Sequence of chain 1.D:
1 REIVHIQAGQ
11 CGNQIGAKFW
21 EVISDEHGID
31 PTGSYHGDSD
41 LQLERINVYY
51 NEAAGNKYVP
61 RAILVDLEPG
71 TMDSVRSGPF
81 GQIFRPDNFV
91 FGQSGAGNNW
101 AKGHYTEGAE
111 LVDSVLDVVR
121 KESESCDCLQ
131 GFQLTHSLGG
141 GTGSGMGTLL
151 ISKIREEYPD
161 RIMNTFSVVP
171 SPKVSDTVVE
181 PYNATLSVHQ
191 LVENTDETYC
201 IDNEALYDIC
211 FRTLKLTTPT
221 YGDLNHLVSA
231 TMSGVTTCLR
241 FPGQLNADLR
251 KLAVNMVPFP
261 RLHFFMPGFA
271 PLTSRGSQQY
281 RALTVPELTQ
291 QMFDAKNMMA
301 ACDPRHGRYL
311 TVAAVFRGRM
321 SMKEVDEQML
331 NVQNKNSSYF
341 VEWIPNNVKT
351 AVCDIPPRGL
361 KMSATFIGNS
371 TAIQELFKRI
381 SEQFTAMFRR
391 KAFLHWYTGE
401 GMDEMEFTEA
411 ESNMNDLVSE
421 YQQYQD

Sequence of chain 1.G:
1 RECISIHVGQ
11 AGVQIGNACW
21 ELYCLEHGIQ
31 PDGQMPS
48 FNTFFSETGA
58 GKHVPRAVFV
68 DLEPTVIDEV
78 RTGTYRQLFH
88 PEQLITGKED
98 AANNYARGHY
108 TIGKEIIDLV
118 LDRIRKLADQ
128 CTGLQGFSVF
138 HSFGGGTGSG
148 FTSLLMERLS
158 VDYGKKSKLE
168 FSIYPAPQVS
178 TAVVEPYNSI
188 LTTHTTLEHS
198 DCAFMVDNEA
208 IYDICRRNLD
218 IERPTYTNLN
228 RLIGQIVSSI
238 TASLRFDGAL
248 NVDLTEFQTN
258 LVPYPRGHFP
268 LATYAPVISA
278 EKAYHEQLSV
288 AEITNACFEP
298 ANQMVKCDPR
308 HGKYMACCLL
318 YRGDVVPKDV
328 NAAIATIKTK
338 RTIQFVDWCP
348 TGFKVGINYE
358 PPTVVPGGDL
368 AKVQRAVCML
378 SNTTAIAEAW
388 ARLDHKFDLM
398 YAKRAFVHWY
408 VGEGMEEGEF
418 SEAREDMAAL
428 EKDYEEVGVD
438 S

Binding-site contacts:
Ligand atom O1B contacts residue GLY9 of chain 1.D at 2.6 Å.
Ligand atom C2' contacts residue ASP176 of chain 1.D at 3.4 Å.
Ligand atom N2 contacts residue ASN225 of chain 1.D at 3.0 Å (h-bond).
Ligand atom O2A contacts residue CYS11 of chain 1.D at 3.2 Å (h-bond).
Ligand atom O3B contacts residue THR142 of chain 1.D at 2.9 Å (h-bond).
Ligand atom PB contacts residue THR142 of chain 1.D at 3.1 Å.
Ligand atom N2 contacts residue ASN203 of chain 1.D at 2.4 Å (h-bond).
Ligand atom O1A contacts residue CYS11 of chain 1.D at 2.7 Å (h-bond).
Ligand atom N9 contacts residue CYS11 of chain 1.D at 3.4 Å.
Ligand atom C4' contacts residue SER137 of chain 1.D at 3.1 Å.
Ligand atom O2G contacts residue MG1 of chain 1.Z at 2.5 Å.
Ligand atom O3' contacts residue GLU180 of chain 1.D at 2.6 Å (salt-bridge).
Ligand atom PB contacts residue GLN10 of chain 1.D at 3.4 Å.
Ligand atom O1B contacts residue GLY143 of chain 1.D at 2.6 Å (h-bond).
Ligand atom O1B contacts residue THR142 of chain 1.D at 2.4 Å (h-bond).
Ligand atom O2' contacts residue ASP176 of chain 1.D at 3.0 Å (salt-bridge).
Ligand atom O2B contacts residue GLY9 of chain 1.D at 3.4 Å.
Ligand atom N7 contacts residue CYS11 of chain 1.D at 3.4 Å.
Ligand atom C8 contacts residue CYS11 of chain 1.D at 3.4 Å (hydrophobic).
Ligand atom PG contacts residue ASN98 of chain 1.D at 3.1 Å.
Ligand atom C4 contacts residue CYS11 of chain 1.D at 3.5 Å (hydrophobic).
Ligand atom O2B contacts residue GLN10 of chain 1.D at 2.5 Å (h-bond).
Ligand atom C2 contacts residue ASN203 of chain 1.D at 3.4 Å.
Ligand atom N1 contacts residue ASN225 of chain 1.D at 3.0 Å (h-bond).
Ligand atom O3G contacts residue GLY97 of chain 1.D at 3.0 Å.
Ligand atom O1G contacts residue THR142 of chain 1.D at 3.0 Å.
Ligand atom PB contacts residue GLY9 of chain 1.D at 3.4 Å.
Ligand atom C3' contacts residue GLU180 of chain 1.D at 3.3 Å.
Ligand atom O6 contacts residue GLN14 of chain 1.D at 3.3 Å (h-bond).
Ligand atom O2A contacts residue GLN10 of chain 1.D at 2.8 Å.
Ligand atom O3G contacts residue GLY141 of chain 1.D at 3.5 Å (h-bond).
Ligand atom O4' contacts residue SER137 of chain 1.D at 3.3 Å.
Ligand atom N1 contacts residue TYR221 of chain 1.D at 3.2 Å.
Ligand atom O6 contacts residue ASN225 of chain 1.D at 3.5 Å (h-bond).
Ligand atom O1A contacts residue GLN10 of chain 1.D at 3.0 Å (h-bond).
Ligand atom O2B contacts residue MG1 of chain 1.Z at 2.4 Å.
Ligand atom N3 contacts residue ASN203 of chain 1.D at 3.1 Å (h-bond).
Ligand atom O1G contacts residue ALA96 of chain 1.D at 2.9 Å.
Ligand atom O1G contacts residue GLY97 of chain 1.D at 3.3 Å (h-bond).
Ligand atom O3G contacts residue ASN98 of chain 1.D at 1.8 Å (h-bond).

This protein binds this small molecule.
Small molecule (SMILES): Nc1nc2c(ncn2[C@@H]2O[C@H](CO[P](=O)(O)C[P](=O)(O)OP(=O)(O)O)[C@@H](O)[C@H]2O)c(=O)[nH]1